Sequence of chain 1.C:
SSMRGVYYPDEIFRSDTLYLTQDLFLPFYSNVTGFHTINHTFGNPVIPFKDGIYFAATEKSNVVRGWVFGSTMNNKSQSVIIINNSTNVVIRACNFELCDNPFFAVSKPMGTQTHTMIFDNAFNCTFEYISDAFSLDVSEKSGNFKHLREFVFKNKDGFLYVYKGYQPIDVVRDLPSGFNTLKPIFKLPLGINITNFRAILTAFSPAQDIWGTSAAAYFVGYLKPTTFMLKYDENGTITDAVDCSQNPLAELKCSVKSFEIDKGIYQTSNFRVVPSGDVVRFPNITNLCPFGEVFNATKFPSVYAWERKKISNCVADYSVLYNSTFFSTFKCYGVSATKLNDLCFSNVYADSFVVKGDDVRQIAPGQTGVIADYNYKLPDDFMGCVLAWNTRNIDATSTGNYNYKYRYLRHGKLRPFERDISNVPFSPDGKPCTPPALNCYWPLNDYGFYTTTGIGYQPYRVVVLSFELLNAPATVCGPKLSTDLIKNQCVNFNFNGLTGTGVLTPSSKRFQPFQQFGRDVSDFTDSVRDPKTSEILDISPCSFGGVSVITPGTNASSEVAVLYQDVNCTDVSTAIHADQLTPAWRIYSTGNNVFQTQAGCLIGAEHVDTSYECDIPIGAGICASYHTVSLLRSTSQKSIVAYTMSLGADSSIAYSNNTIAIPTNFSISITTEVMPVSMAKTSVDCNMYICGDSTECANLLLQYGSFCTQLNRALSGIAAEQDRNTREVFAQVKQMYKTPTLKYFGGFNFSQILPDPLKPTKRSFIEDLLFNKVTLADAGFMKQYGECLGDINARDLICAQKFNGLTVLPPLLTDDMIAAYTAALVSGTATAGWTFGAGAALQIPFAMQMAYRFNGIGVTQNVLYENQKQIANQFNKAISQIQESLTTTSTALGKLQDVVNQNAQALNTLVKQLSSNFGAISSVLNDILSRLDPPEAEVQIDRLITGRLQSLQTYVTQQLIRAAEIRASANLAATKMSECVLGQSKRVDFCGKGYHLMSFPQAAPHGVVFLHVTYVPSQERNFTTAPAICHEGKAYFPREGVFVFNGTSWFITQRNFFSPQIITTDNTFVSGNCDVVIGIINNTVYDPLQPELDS

The small molecule below binds the protein below.
Small molecule (SMILES): CC(=O)N[C@@H]1[C@@H](O)[C@H](O)[C@@H](CO)O[C@H]1O

Binding-site contacts:
Ligand atom C3 contacts residue ASN357 of chain 1.C at 3.8 Å.
Ligand atom O5 contacts residue SER353 of chain 1.C at 3.8 Å.
Ligand atom C8 contacts residue ASN357 of chain 1.C at 4.0 Å.
Ligand atom C2 contacts residue ASN357 of chain 1.C at 2.6 Å.
Ligand atom C1 contacts residue SER353 of chain 1.C at 3.4 Å.
Ligand atom C7 contacts residue TYR356 of chain 1.C at 3.8 Å (hydrophobic).
Ligand atom O7 contacts residue ASN375 of chain 1.C at 3.0 Å (h-bond).
Ligand atom C7 contacts residue SER353 of chain 1.C at 3.8 Å.
Ligand atom C7 contacts residue ASN357 of chain 1.C at 3.4 Å.
Ligand atom C7 contacts residue ASN375 of chain 1.C at 4.0 Å.
Ligand atom C5 contacts residue ASN357 of chain 1.C at 3.7 Å.
Ligand atom O7 contacts residue ASN357 of chain 1.C at 3.6 Å.
Ligand atom O7 contacts residue SER353 of chain 1.C at 2.9 Å (h-bond).
Ligand atom C1 contacts residue ASN357 of chain 1.C at 1.5 Å.
Ligand atom C8 contacts residue THR359 of chain 1.C at 3.6 Å.
Ligand atom N2 contacts residue ASN357 of chain 1.C at 3.0 Å (h-bond).
Ligand atom C2 contacts residue SER353 of chain 1.C at 3.3 Å.
Ligand atom O7 contacts residue TYR356 of chain 1.C at 3.3 Å.
Ligand atom C8 contacts residue TYR356 of chain 1.C at 3.5 Å (hydrophobic).
Ligand atom O5 contacts residue ASN357 of chain 1.C at 2.4 Å (h-bond).
Ligand atom C4 contacts residue ASN357 of chain 1.C at 4.3 Å.
Ligand atom C3 contacts residue SER353 of chain 1.C at 4.5 Å.
Ligand atom N2 contacts residue SER353 of chain 1.C at 4.0 Å.